Sequence of chain 32.F:
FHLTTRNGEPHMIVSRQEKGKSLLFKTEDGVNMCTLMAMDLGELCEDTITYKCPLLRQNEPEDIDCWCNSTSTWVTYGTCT

Binding-site contacts:
Ligand atom C1 contacts residue NAG1 of chain 32.Z at 1.7 Å.
Ligand atom C2 contacts residue NAG1 of chain 32.Z at 2.9 Å.
Ligand atom O5 contacts residue NAG1 of chain 32.Z at 2.5 Å (h-bond).
Ligand atom C4 contacts residue BMA1 of chain 32.BA at 3.6 Å.
Ligand atom O2 contacts residue NAG1 of chain 32.Z at 3.4 Å (h-bond).
Ligand atom O2 contacts residue HIS2 of chain 32.F at 3.4 Å (h-bond).
Ligand atom C3 contacts residue BMA1 of chain 32.BA at 2.5 Å.
Ligand atom O4 contacts residue BMA1 of chain 32.BA at 4.0 Å.
Ligand atom C5 contacts residue NAG1 of chain 32.Z at 3.8 Å.
Ligand atom O2 contacts residue BMA1 of chain 32.BA at 3.0 Å (h-bond).
Ligand atom C2 contacts residue HIS2 of chain 32.F at 4.5 Å.
Ligand atom O6 contacts residue NAG1 of chain 32.Z at 4.5 Å.
Ligand atom O3 contacts residue BMA1 of chain 32.BA at 1.1 Å.
Ligand atom C3 contacts residue NAG1 of chain 32.Z at 4.1 Å.
Ligand atom C2 contacts residue BMA1 of chain 32.BA at 3.2 Å.

A protein and the small-molecule ligand that binds it are described below.
Small molecule (SMILES): OC[C@H]1O[C@@H](O)[C@@H](O)[C@@H](O)[C@@H]1O